Sequence of chain 1.A:
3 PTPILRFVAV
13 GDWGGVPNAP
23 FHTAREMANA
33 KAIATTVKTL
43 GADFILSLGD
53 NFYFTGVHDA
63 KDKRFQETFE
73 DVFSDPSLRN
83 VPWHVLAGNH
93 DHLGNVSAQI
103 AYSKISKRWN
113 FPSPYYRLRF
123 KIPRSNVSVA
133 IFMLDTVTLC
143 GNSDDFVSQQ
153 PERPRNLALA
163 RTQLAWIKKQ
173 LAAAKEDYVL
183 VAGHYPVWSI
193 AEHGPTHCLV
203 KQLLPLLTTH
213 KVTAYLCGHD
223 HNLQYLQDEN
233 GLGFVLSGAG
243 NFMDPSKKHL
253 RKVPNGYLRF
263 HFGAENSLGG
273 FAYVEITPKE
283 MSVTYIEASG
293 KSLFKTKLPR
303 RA

Binding-site contacts:
Ligand atom O5 contacts residue ASN97 of chain 1.A at 2.4 Å (h-bond).
Ligand atom C7 contacts residue HIS60 of chain 1.A at 4.2 Å.
Ligand atom C6 contacts residue ALA100 of chain 1.A at 4.2 Å (hydrophobic).
Ligand atom C1 contacts residue ASP61 of chain 1.A at 4.4 Å.
Ligand atom O6 contacts residue ALA62 of chain 1.A at 2.8 Å (h-bond).
Ligand atom C5 contacts residue ASN97 of chain 1.A at 3.7 Å.
Ligand atom O7 contacts residue ASN97 of chain 1.A at 3.2 Å (h-bond).
Ligand atom C8 contacts residue ALA103 of chain 1.A at 3.8 Å (hydrophobic).
Ligand atom C4 contacts residue ASN97 of chain 1.A at 4.2 Å.
Ligand atom C7 contacts residue ASN97 of chain 1.A at 3.2 Å.
Ligand atom O6 contacts residue ALA100 of chain 1.A at 4.3 Å.
Ligand atom C6 contacts residue ALA62 of chain 1.A at 3.9 Å (hydrophobic).
Ligand atom C5 contacts residue ALA100 of chain 1.A at 4.5 Å (hydrophobic).
Ligand atom O6 contacts residue ASP61 of chain 1.A at 3.4 Å.
Ligand atom C1 contacts residue ALA100 of chain 1.A at 4.2 Å (hydrophobic).
Ligand atom O5 contacts residue ALA62 of chain 1.A at 4.2 Å.
Ligand atom O5 contacts residue ASP61 of chain 1.A at 3.7 Å.
Ligand atom C2 contacts residue HIS60 of chain 1.A at 4.0 Å.
Ligand atom O7 contacts residue HIS60 of chain 1.A at 3.3 Å (h-bond).
Ligand atom O5 contacts residue ALA100 of chain 1.A at 3.6 Å.
Ligand atom C6 contacts residue ALA103 of chain 1.A at 4.2 Å (hydrophobic).
Ligand atom N2 contacts residue ASN97 of chain 1.A at 2.9 Å (h-bond).
Ligand atom C2 contacts residue ASN97 of chain 1.A at 2.4 Å.
Ligand atom C6 contacts residue ASP61 of chain 1.A at 4.5 Å.
Ligand atom C8 contacts residue ASN97 of chain 1.A at 4.4 Å.
Ligand atom O5 contacts residue HIS60 of chain 1.A at 4.1 Å.
Ligand atom C1 contacts residue ASN97 of chain 1.A at 1.4 Å.
Ligand atom C3 contacts residue ASN97 of chain 1.A at 3.8 Å.
Ligand atom C1 contacts residue HIS60 of chain 1.A at 3.8 Å.

The protein below binds the small molecule below.
Small molecule (SMILES): CC(=O)N[C@H]1[C@H](O[C@H]2[C@H](O)[C@@H](NC(C)=O)CO[C@@H]2CO)O[C@H](CO)[C@@H](O)[C@@H]1O